Sequence of chain 2.A:
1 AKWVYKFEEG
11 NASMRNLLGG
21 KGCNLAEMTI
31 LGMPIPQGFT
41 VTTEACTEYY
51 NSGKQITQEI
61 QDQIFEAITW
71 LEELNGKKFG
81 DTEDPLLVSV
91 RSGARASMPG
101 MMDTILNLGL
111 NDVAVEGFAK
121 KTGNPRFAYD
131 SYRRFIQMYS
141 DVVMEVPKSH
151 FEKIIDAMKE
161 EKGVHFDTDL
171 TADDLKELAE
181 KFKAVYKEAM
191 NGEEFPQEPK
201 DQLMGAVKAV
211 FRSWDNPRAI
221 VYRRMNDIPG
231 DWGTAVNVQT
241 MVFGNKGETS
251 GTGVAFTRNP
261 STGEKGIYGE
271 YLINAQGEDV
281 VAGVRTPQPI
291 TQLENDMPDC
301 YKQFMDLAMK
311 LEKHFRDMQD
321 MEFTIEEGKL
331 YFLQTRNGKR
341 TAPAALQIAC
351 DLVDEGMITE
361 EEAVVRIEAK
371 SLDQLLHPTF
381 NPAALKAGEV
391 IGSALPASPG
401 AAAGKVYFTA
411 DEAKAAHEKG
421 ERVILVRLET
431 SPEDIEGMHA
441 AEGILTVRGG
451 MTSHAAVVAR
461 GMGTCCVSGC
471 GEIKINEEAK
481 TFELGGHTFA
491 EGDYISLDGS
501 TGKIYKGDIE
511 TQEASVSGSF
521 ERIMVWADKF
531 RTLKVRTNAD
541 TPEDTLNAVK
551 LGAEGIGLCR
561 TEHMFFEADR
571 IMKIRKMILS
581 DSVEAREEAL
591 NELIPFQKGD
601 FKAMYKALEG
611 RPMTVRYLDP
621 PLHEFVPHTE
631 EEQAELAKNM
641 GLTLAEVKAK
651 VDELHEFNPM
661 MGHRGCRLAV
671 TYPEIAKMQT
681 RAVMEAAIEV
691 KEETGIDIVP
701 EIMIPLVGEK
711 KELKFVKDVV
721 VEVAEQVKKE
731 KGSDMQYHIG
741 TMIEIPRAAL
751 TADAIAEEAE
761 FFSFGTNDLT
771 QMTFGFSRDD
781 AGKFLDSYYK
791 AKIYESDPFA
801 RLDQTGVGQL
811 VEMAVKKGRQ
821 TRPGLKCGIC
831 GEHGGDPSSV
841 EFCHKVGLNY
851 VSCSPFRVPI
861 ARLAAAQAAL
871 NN

Binding-site contacts:
Ligand atom C2 contacts residue GLY765 of chain 2.A at 3.9 Å.
Ligand atom C3 contacts residue ASN767 of chain 2.A at 3.7 Å.
Ligand atom C1 contacts residue GLY765 of chain 2.A at 3.1 Å.
Ligand atom C3 contacts residue LEU558 of chain 2.A at 3.8 Å (hydrophobic).
Ligand atom O1 contacts residue ASN767 of chain 2.A at 2.5 Å (h-bond).
Ligand atom O2' contacts residue GLU744 of chain 2.A at 2.8 Å (salt-bridge).
Ligand atom P contacts residue ASN767 of chain 2.A at 3.4 Å.
Ligand atom C1 contacts residue ASP768 of chain 2.A at 3.8 Å.
Ligand atom C3 contacts residue CYS830 of chain 2.A at 3.7 Å (hydrophobic).
Ligand atom O2 contacts residue MG1 of chain 2.B at 2.3 Å.
Ligand atom O1P contacts residue ARG560 of chain 2.A at 2.6 Å (salt-bridge).
Ligand atom P contacts residue ARG616 of chain 2.A at 3.6 Å.
Ligand atom O2' contacts residue ASP768 of chain 2.A at 3.1 Å (salt-bridge).
Ligand atom C3 contacts residue ARG616 of chain 2.A at 3.8 Å.
Ligand atom O1 contacts residue GLY831 of chain 2.A at 2.9 Å.
Ligand atom C2 contacts residue ARG616 of chain 2.A at 3.9 Å.
Ligand atom C2 contacts residue ASN767 of chain 2.A at 4.0 Å.
Ligand atom C1 contacts residue ASN767 of chain 2.A at 3.4 Å.
Ligand atom O2' contacts residue GLY765 of chain 2.A at 2.9 Å (h-bond).
Ligand atom P contacts residue ARG560 of chain 2.A at 3.8 Å.
Ligand atom O2 contacts residue GLU744 of chain 2.A at 3.4 Å (salt-bridge).
Ligand atom O2' contacts residue THR766 of chain 2.A at 3.8 Å.
Ligand atom C2 contacts residue MG1 of chain 2.B at 3.1 Å.
Ligand atom O2 contacts residue ARG616 of chain 2.A at 3.0 Å (salt-bridge).
Ligand atom O3P contacts residue ARG616 of chain 2.A at 2.4 Å (salt-bridge).
Ligand atom C2 contacts residue MET742 of chain 2.A at 3.9 Å (hydrophobic).
Ligand atom C1 contacts residue THR766 of chain 2.A at 3.6 Å.
Ligand atom O2P contacts residue ASN767 of chain 2.A at 2.9 Å (h-bond).
Ligand atom O1 contacts residue ASP768 of chain 2.A at 3.8 Å.
Ligand atom C1 contacts residue GLU744 of chain 2.A at 3.7 Å.
Ligand atom O2' contacts residue ASN767 of chain 2.A at 3.5 Å (h-bond).
Ligand atom C2 contacts residue GLU744 of chain 2.A at 4.0 Å.
Ligand atom O1 contacts residue THR766 of chain 2.A at 3.0 Å (h-bond).
Ligand atom O2 contacts residue MET742 of chain 2.A at 3.1 Å.
Ligand atom O1P contacts residue ASN767 of chain 2.A at 3.3 Å (h-bond).
Ligand atom O1 contacts residue GLY765 of chain 2.A at 3.0 Å.
Ligand atom C1 contacts residue MG1 of chain 2.B at 3.1 Å.
Ligand atom O3P contacts residue ARG560 of chain 2.A at 3.0 Å (salt-bridge).
Ligand atom O3P contacts residue LEU558 of chain 2.A at 4.0 Å.
Ligand atom O2' contacts residue MG1 of chain 2.B at 2.5 Å.

This small molecule binds to this protein.
Small molecule (SMILES): O=C(O)C(=O)CP(=O)(O)O